Sequence of chain 1.C:
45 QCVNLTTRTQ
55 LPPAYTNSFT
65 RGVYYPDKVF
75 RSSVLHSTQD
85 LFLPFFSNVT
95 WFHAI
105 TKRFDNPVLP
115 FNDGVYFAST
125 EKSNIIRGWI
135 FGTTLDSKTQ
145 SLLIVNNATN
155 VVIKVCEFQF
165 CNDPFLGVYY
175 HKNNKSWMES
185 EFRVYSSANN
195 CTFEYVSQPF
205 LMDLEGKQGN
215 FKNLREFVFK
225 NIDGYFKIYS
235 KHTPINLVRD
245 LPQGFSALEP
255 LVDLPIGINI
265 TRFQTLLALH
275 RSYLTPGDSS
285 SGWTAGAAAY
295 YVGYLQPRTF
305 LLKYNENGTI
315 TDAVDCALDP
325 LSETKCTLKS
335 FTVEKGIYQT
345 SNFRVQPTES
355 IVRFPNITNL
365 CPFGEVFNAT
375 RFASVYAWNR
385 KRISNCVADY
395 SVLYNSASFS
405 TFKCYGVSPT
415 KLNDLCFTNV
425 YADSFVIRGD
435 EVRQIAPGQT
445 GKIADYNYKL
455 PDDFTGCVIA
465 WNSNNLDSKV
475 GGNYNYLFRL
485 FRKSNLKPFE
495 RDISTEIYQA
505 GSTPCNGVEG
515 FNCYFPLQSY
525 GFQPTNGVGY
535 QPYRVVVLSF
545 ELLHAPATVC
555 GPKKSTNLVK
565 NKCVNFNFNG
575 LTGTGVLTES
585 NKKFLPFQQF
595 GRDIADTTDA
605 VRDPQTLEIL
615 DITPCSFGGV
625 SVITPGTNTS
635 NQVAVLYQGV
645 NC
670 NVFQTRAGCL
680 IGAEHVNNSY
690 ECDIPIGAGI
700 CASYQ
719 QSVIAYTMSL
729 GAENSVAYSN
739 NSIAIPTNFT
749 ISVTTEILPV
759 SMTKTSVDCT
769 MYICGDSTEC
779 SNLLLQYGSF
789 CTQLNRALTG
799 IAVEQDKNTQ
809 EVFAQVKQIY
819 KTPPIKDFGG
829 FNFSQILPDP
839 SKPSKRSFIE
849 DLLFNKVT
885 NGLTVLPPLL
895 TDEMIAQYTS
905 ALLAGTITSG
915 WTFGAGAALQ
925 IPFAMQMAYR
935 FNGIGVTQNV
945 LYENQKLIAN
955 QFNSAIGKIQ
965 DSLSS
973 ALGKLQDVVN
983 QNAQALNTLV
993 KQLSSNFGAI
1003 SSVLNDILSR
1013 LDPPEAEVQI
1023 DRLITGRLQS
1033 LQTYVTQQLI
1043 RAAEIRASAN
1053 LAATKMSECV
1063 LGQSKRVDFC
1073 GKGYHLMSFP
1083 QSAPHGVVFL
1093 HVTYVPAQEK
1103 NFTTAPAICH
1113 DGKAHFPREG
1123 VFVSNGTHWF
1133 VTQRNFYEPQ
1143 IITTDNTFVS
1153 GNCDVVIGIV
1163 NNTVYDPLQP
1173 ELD

Binding-site contacts:
Ligand atom C8 contacts residue ASN309 of chain 1.C at 3.9 Å.
Ligand atom C2 contacts residue ASN311 of chain 1.C at 2.5 Å.
Ligand atom C4 contacts residue ASN311 of chain 1.C at 4.2 Å.
Ligand atom C7 contacts residue ASN309 of chain 1.C at 4.1 Å.
Ligand atom O5 contacts residue ASN311 of chain 1.C at 2.4 Å (h-bond).
Ligand atom C8 contacts residue GLU310 of chain 1.C at 3.5 Å.
Ligand atom O7 contacts residue ASN309 of chain 1.C at 4.0 Å.
Ligand atom C3 contacts residue ASN311 of chain 1.C at 3.8 Å.
Ligand atom N2 contacts residue ASN311 of chain 1.C at 2.9 Å (h-bond).
Ligand atom O7 contacts residue ASN311 of chain 1.C at 4.0 Å.
Ligand atom C5 contacts residue ASN311 of chain 1.C at 3.7 Å.
Ligand atom C1 contacts residue ASN311 of chain 1.C at 1.4 Å.
Ligand atom C7 contacts residue ASN311 of chain 1.C at 3.7 Å.

A small-molecule ligand and the protein it binds are described below.
Small molecule (SMILES): CC(=O)N[C@@H]1[C@@H](O)[C@H](O)[C@@H](CO)O[C@H]1O